Binding-site contacts:
Ligand atom N2 contacts residue ASN108 of chain 1.A at 2.9 Å (h-bond).
Ligand atom C1 contacts residue SER110 of chain 1.A at 3.9 Å.
Ligand atom C1 contacts residue HIS112 of chain 1.A at 4.2 Å.
Ligand atom C8 contacts residue ASN108 of chain 1.A at 3.4 Å.
Ligand atom C7 contacts residue HIS112 of chain 1.A at 3.6 Å.
Ligand atom O7 contacts residue ASN108 of chain 1.A at 3.8 Å.
Ligand atom C8 contacts residue HIS112 of chain 1.A at 3.1 Å.
Ligand atom C7 contacts residue ASN108 of chain 1.A at 3.1 Å.
Ligand atom C2 contacts residue HIS112 of chain 1.A at 4.0 Å.
Ligand atom N2 contacts residue HIS112 of chain 1.A at 3.2 Å.
Ligand atom O5 contacts residue SER110 of chain 1.A at 3.1 Å (h-bond).
Ligand atom C2 contacts residue ASN108 of chain 1.A at 2.5 Å.
Ligand atom C5 contacts residue SER110 of chain 1.A at 4.2 Å.
Ligand atom C3 contacts residue ASN108 of chain 1.A at 3.8 Å.
Ligand atom C4 contacts residue ASN108 of chain 1.A at 4.3 Å.
Ligand atom C5 contacts residue ASN108 of chain 1.A at 3.7 Å.
Ligand atom C8 contacts residue GLN114 of chain 1.A at 3.7 Å.
Ligand atom O5 contacts residue ASN108 of chain 1.A at 2.4 Å (h-bond).
Ligand atom C1 contacts residue ASN108 of chain 1.A at 1.4 Å.
Ligand atom C6 contacts residue SER110 of chain 1.A at 4.2 Å.

Sequence of chain 1.A:
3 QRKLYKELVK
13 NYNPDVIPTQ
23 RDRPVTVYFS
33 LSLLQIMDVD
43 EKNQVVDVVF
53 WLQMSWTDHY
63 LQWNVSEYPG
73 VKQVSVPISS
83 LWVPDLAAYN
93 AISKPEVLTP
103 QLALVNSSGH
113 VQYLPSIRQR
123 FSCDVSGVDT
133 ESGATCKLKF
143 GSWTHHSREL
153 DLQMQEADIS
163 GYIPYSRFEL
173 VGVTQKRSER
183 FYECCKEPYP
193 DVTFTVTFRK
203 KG

The small molecule below binds the protein below.
Small molecule (SMILES): CC(=O)N[C@@H]1[C@@H](O)[C@H](O)[C@@H](CO)O[C@H]1O